Sequence of chain 40.C:
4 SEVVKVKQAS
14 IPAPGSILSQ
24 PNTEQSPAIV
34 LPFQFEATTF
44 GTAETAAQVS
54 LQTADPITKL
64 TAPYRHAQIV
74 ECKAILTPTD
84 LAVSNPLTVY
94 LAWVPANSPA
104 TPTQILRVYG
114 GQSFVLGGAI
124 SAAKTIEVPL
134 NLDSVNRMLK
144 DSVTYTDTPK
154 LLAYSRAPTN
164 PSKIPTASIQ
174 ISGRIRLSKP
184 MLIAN

A small-molecule ligand and the protein it binds are described below.
Small molecule (SMILES): Nc1ccn([C@@H]2O[C@H](CO[P](=O)(O)O[C@H]3[C@@H](O)[C@H](n4ccc(N)nc4=O)O[C@@H]3CO[P](=O)(O)O[C@H]3[C@@H](O)[C@H](n4ccc(N)nc4=O)O[C@@H]3CO)[C@@H](O)[C@H]2O)c(=O)n1

Binding-site contacts:
Ligand atom O4' contacts residue GLU74 of chain 40.C at 3.7 Å.
Ligand atom OP2 contacts residue LYS10 of chain 40.C at 2.9 Å.
Ligand atom O2' contacts residue GLU74 of chain 40.C at 3.2 Å.
Ligand atom OP2 contacts residue LYS8 of chain 40.C at 2.9 Å (salt-bridge).
Ligand atom C2' contacts residue ASN134 of chain 40.C at 4.3 Å.
Ligand atom OP1 contacts residue PRO132 of chain 40.C at 3.6 Å.
Ligand atom O2' contacts residue ASN134 of chain 40.C at 3.2 Å (h-bond).
Ligand atom O3' contacts residue LYS8 of chain 40.C at 3.8 Å.
Ligand atom C1' contacts residue GLU74 of chain 40.C at 3.8 Å.
Ligand atom OP1 contacts residue LYS10 of chain 40.C at 4.3 Å.
Ligand atom O2' contacts residue LEU135 of chain 40.C at 4.3 Å.
Ligand atom OP1 contacts residue ASN134 of chain 40.C at 4.2 Å.
Ligand atom C2' contacts residue GLU74 of chain 40.C at 4.1 Å.
Ligand atom P contacts residue LYS8 of chain 40.C at 3.0 Å.
Ligand atom O3' contacts residue ASN134 of chain 40.C at 4.2 Å.
Ligand atom O5' contacts residue LYS8 of chain 40.C at 4.5 Å.
Ligand atom C4' contacts residue GLU74 of chain 40.C at 3.9 Å.
Ligand atom P contacts residue LYS10 of chain 40.C at 4.0 Å.
Ligand atom OP1 contacts residue LYS8 of chain 40.C at 2.6 Å (salt-bridge).